Binding-site contacts:
Ligand atom N2 contacts residue GLN340 of chain 1.A at 3.9 Å.
Ligand atom O7 contacts residue ASN53 of chain 1.A at 3.6 Å.
Ligand atom C7 contacts residue ASN53 of chain 1.A at 3.4 Å.
Ligand atom N2 contacts residue ASN53 of chain 1.A at 2.9 Å (h-bond).
Ligand atom C4 contacts residue ASN53 of chain 1.A at 4.2 Å.
Ligand atom C7 contacts residue GLN340 of chain 1.A at 4.0 Å.
Ligand atom C1 contacts residue ASN53 of chain 1.A at 1.4 Å.
Ligand atom O5 contacts residue ASN53 of chain 1.A at 2.4 Å (h-bond).
Ligand atom C6 contacts residue THR55 of chain 1.A at 4.0 Å.
Ligand atom C5 contacts residue ASN53 of chain 1.A at 3.7 Å.
Ligand atom C5 contacts residue THR55 of chain 1.A at 4.4 Å.
Ligand atom C3 contacts residue ASN53 of chain 1.A at 3.8 Å.
Ligand atom C8 contacts residue GLN340 of chain 1.A at 3.2 Å.
Ligand atom O5 contacts residue THR55 of chain 1.A at 4.1 Å.
Ligand atom C2 contacts residue ASN53 of chain 1.A at 2.4 Å.

Sequence of chain 1.A:
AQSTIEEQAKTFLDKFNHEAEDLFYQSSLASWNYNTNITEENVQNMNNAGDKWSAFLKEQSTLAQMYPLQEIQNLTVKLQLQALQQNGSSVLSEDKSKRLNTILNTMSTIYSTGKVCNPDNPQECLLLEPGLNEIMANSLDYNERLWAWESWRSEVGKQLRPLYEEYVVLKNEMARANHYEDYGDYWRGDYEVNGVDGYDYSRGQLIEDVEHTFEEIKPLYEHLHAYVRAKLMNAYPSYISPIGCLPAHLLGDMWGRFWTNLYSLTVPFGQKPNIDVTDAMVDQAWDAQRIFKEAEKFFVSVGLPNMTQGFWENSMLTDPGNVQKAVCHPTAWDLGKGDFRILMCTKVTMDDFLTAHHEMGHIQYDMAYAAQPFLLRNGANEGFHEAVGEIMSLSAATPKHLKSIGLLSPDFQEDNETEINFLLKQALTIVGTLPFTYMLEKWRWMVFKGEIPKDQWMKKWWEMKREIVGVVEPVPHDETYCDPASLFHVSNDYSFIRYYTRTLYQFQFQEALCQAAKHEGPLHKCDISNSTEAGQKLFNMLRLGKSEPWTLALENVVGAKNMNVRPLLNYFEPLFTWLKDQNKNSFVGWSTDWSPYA

This small molecule binds to this protein.
Small molecule (SMILES): CC(=O)N[C@@H]1[C@@H](O)[C@H](O)[C@@H](CO)O[C@H]1O